Sequence of chain 1.D:
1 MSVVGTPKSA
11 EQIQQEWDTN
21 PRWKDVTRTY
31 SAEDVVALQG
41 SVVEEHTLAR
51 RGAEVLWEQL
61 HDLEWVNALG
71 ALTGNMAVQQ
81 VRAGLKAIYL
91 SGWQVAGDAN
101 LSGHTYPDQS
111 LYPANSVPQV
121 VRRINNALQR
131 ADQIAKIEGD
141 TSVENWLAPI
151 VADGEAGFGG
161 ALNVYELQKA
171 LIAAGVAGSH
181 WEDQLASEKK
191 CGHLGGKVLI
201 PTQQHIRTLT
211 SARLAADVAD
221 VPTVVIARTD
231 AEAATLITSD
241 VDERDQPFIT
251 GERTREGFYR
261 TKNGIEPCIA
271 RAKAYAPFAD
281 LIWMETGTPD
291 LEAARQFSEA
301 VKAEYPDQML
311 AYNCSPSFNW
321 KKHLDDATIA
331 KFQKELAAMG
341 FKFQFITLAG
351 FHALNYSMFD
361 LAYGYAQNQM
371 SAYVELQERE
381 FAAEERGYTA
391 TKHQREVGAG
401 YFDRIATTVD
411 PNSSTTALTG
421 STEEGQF

Binding-site contacts:
Ligand atom C3 contacts residue ASN313 of chain 1.D at 4.1 Å.
Ligand atom C5 contacts residue CYS191 of chain 1.D at 3.5 Å (hydrophobic).
Ligand atom C1 contacts residue GLY192 of chain 1.D at 4.1 Å.
Ligand atom O1 contacts residue ARG228 of chain 1.D at 2.8 Å (salt-bridge).
Ligand atom O1 contacts residue CYS191 of chain 1.D at 3.7 Å.
Ligand atom C4 contacts residue GLY192 of chain 1.D at 4.1 Å.
Ligand atom C5 contacts residue ASN313 of chain 1.D at 3.8 Å.
Ligand atom O1 contacts residue MG1 of chain 1.O at 3.7 Å.
Ligand atom C1 contacts residue MG1 of chain 1.O at 3.3 Å.
Ligand atom O4 contacts residue SER315 of chain 1.D at 3.1 Å (h-bond).
Ligand atom C4 contacts residue ASP108 of chain 1.D at 3.5 Å.
Ligand atom O3 contacts residue SER317 of chain 1.D at 4.2 Å.
Ligand atom C1 contacts residue ARG228 of chain 1.D at 3.2 Å.
Ligand atom O3 contacts residue SER315 of chain 1.D at 2.6 Å (h-bond).
Ligand atom C4 contacts residue TRP93 of chain 1.D at 3.4 Å (hydrophobic).
Ligand atom O4 contacts residue SER317 of chain 1.D at 2.5 Å (h-bond).
Ligand atom C3 contacts residue GLY192 of chain 1.D at 3.8 Å.
Ligand atom O2 contacts residue ASP153 of chain 1.D at 3.7 Å.
Ligand atom O4 contacts residue CYS191 of chain 1.D at 3.0 Å (h-bond).
Ligand atom C4 contacts residue CYS191 of chain 1.D at 2.2 Å (hydrophobic).
Ligand atom O3 contacts residue ASN313 of chain 1.D at 3.0 Å (h-bond).
Ligand atom C2 contacts residue ASN313 of chain 1.D at 3.8 Å.
Ligand atom O1 contacts residue GLY192 of chain 1.D at 3.0 Å (h-bond).
Ligand atom O1 contacts residue ASP108 of chain 1.D at 4.0 Å.
Ligand atom O3 contacts residue THR347 of chain 1.D at 2.7 Å (h-bond).
Ligand atom C1 contacts residue ASP108 of chain 1.D at 4.1 Å.
Ligand atom C2 contacts residue THR347 of chain 1.D at 3.7 Å.
Ligand atom C5 contacts residue SER317 of chain 1.D at 3.7 Å.
Ligand atom C5 contacts residue THR347 of chain 1.D at 3.7 Å.
Ligand atom O2 contacts residue MG1 of chain 1.O at 2.4 Å.
Ligand atom O3 contacts residue HIS193 of chain 1.D at 3.7 Å.
Ligand atom O2 contacts residue ARG228 of chain 1.D at 3.4 Å (salt-bridge).
Ligand atom O4 contacts residue HIS193 of chain 1.D at 3.0 Å.
Ligand atom C3 contacts residue HIS193 of chain 1.D at 4.1 Å.
Ligand atom C5 contacts residue SER315 of chain 1.D at 3.2 Å.
Ligand atom C3 contacts residue GLU285 of chain 1.D at 3.9 Å.
Ligand atom C5 contacts residue HIS193 of chain 1.D at 3.3 Å.
Ligand atom C3 contacts residue CYS191 of chain 1.D at 2.9 Å (hydrophobic).
Ligand atom O1 contacts residue GLU285 of chain 1.D at 3.8 Å.
Ligand atom C2 contacts residue GLU285 of chain 1.D at 4.0 Å.

This protein binds this small molecule.
Small molecule (SMILES): C=C(CC(=O)O)C(=O)O

Sequence of chain 1.C:
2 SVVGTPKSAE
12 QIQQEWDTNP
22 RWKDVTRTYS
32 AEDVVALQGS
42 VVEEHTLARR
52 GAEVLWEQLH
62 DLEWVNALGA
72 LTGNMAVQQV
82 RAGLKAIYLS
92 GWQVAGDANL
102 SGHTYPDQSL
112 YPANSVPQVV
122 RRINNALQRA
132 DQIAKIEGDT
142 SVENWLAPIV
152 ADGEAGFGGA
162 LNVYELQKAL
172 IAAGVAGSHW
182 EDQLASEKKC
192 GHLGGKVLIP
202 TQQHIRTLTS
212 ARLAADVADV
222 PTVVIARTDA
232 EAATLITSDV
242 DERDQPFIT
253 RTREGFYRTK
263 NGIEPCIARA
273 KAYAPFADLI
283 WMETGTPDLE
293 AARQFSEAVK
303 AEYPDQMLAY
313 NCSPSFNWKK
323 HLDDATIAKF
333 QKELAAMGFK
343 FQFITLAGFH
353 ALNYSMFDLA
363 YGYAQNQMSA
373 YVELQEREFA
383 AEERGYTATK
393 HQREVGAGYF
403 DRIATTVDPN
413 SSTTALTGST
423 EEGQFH